A protein and the small-molecule ligand that binds it are described below.
Small molecule (SMILES): O=c1c(O)c(-c2ccc(O)c(O)c2)oc2cc(O)cc(O)c12

Sequence of chain 1.A:
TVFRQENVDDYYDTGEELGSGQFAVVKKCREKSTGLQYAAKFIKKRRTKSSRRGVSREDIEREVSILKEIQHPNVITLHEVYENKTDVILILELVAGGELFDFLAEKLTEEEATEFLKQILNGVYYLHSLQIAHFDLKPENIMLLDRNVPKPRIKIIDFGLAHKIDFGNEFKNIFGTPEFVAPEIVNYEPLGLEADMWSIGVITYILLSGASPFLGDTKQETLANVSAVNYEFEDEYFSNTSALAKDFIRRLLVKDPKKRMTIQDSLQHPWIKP

Binding-site contacts:
Ligand atom C17 contacts residue GLU64 of chain 1.A at 3.1 Å.
Ligand atom O30 contacts residue LEU19 of chain 1.A at 3.5 Å.
Ligand atom C18 contacts residue ASP161 of chain 1.A at 3.4 Å.
Ligand atom C14 contacts residue LEU93 of chain 1.A at 3.9 Å (hydrophobic).
Ligand atom C9 contacts residue ILE160 of chain 1.A at 3.6 Å (hydrophobic).
Ligand atom O29 contacts residue VAL96 of chain 1.A at 2.5 Å (h-bond).
Ligand atom C14 contacts residue ASP161 of chain 1.A at 3.6 Å.
Ligand atom C5 contacts residue ALA40 of chain 1.A at 3.6 Å (hydrophobic).
Ligand atom C6 contacts residue GLU94 of chain 1.A at 3.5 Å.
Ligand atom C10 contacts residue ILE160 of chain 1.A at 3.5 Å (hydrophobic).
Ligand atom O24 contacts residue PHE162 of chain 1.A at 2.9 Å (h-bond).
Ligand atom C15 contacts residue ILE77 of chain 1.A at 3.8 Å (hydrophobic).
Ligand atom C19 contacts residue ASP161 of chain 1.A at 3.8 Å.
Ligand atom C1 contacts residue LEU19 of chain 1.A at 3.7 Å (hydrophobic).
Ligand atom O13 contacts residue ILE160 of chain 1.A at 3.9 Å.
Ligand atom C15 contacts residue ILE160 of chain 1.A at 3.7 Å (hydrophobic).
Ligand atom C18 contacts residue GLU64 of chain 1.A at 3.1 Å.
Ligand atom C18 contacts residue LYS42 of chain 1.A at 3.6 Å.
Ligand atom O29 contacts residue ALA40 of chain 1.A at 3.4 Å.
Ligand atom C6 contacts residue VAL96 of chain 1.A at 3.7 Å (hydrophobic).
Ligand atom C16 contacts residue ILE77 of chain 1.A at 3.5 Å (hydrophobic).
Ligand atom O24 contacts residue ASP161 of chain 1.A at 3.8 Å.
Ligand atom C1 contacts residue VAL96 of chain 1.A at 3.8 Å (hydrophobic).
Ligand atom O29 contacts residue LEU95 of chain 1.A at 3.0 Å.
Ligand atom C17 contacts residue PHE162 of chain 1.A at 3.4 Å (hydrophobic).
Ligand atom O27 contacts residue ILE160 of chain 1.A at 3.6 Å.
Ligand atom C6 contacts residue ALA40 of chain 1.A at 3.4 Å (hydrophobic).
Ligand atom C19 contacts residue LYS42 of chain 1.A at 3.3 Å.
Ligand atom O23 contacts residue GLU64 of chain 1.A at 2.4 Å (salt-bridge).
Ligand atom C15 contacts residue LEU93 of chain 1.A at 3.8 Å (hydrophobic).
Ligand atom C17 contacts residue ASP161 of chain 1.A at 3.4 Å.
Ligand atom O23 contacts residue LYS42 of chain 1.A at 2.8 Å (salt-bridge).
Ligand atom C16 contacts residue ASP161 of chain 1.A at 3.2 Å.
Ligand atom O23 contacts residue ASP161 of chain 1.A at 3.5 Å (salt-bridge).
Ligand atom O29 contacts residue GLU94 of chain 1.A at 2.8 Å (salt-bridge).
Ligand atom O24 contacts residue LEU68 of chain 1.A at 3.5 Å.
Ligand atom O13 contacts residue VAL27 of chain 1.A at 3.8 Å.
Ligand atom C15 contacts residue ASP161 of chain 1.A at 3.3 Å.
Ligand atom O24 contacts residue GLU64 of chain 1.A at 2.4 Å (salt-bridge).
Ligand atom C5 contacts residue GLU94 of chain 1.A at 3.4 Å.